Sequence of chain 1.D:
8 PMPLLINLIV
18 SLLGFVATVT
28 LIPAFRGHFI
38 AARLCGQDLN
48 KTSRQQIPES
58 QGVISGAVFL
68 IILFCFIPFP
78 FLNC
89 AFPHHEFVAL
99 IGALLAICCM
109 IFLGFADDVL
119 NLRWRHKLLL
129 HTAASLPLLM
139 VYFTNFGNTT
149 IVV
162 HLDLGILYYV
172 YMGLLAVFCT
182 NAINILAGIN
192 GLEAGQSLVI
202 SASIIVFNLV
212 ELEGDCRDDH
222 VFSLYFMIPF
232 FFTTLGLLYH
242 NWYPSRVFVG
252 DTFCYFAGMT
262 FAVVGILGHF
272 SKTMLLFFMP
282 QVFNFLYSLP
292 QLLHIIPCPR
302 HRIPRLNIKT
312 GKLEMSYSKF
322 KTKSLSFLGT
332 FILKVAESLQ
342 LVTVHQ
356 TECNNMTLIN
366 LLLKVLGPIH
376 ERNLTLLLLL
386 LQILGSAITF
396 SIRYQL

A protein and the small-molecule ligand that binds it are described below.
Small molecule (SMILES): CC(=O)N[C@H]1[C@@H](O[C@@H]2O[C@H](C[C@@H](O)[C@H]3O[C@@H](n4ccc(=O)[nH]c4=O)[C@H](O)[C@@H]3O)[C@H](O)[C@H](O)[C@H]2NC(=O)C=CCCCCCCCCC(C)C)O[C@H](CO)[C@@H](O)[C@@H]1O

Binding-site contacts:
Ligand atom C11 contacts residue ASP252 of chain 1.D at 3.7 Å.
Ligand atom O6 contacts residue ASN185 of chain 1.D at 3.1 Å (h-bond).
Ligand atom O41 contacts residue ILE304 of chain 1.D at 3.2 Å.
Ligand atom C48 contacts residue LEU293 of chain 1.D at 3.6 Å (hydrophobic).
Ligand atom O47 contacts residue ILE186 of chain 1.D at 3.3 Å.
Ligand atom O31 contacts residue GLN44 of chain 1.D at 3.5 Å (h-bond).
Ligand atom C12 contacts residue PHE286 of chain 1.D at 3.7 Å (hydrophobic).
Ligand atom C48 contacts residue TRP122 of chain 1.D at 3.4 Å (hydrophobic).
Ligand atom C2 contacts residue TRP122 of chain 1.D at 3.6 Å (hydrophobic).
Ligand atom O41 contacts residue ARG303 of chain 1.D at 3.7 Å.
Ligand atom N29 contacts residue ASP45 of chain 1.D at 3.6 Å.
Ligand atom O31 contacts residue ASP45 of chain 1.D at 3.4 Å (salt-bridge).
Ligand atom C26 contacts residue GLY189 of chain 1.D at 3.7 Å.
Ligand atom O31 contacts residue LEU46 of chain 1.D at 2.9 Å (h-bond).
Ligand atom C38 contacts residue GLY189 of chain 1.D at 3.4 Å.
Ligand atom O21 contacts residue GLN44 of chain 1.D at 2.8 Å (h-bond).
Ligand atom C38 contacts residue ALA188 of chain 1.D at 3.4 Å (hydrophobic).
Ligand atom O43 contacts residue ARG301 of chain 1.D at 3.6 Å (salt-bridge).
Ligand atom C5 contacts residue ASN185 of chain 1.D at 3.7 Å.
Ligand atom O28 contacts residue GLY189 of chain 1.D at 3.5 Å (h-bond).
Ligand atom O39 contacts residue ILE304 of chain 1.D at 3.3 Å.
Ligand atom C27 contacts residue ASN191 of chain 1.D at 3.6 Å.
Ligand atom O28 contacts residue ILE190 of chain 1.D at 3.3 Å.
Ligand atom O41 contacts residue HIS302 of chain 1.D at 3.3 Å.
Ligand atom C9 contacts residue ASP252 of chain 1.D at 3.5 Å.
Ligand atom C46 contacts residue ARG303 of chain 1.D at 3.7 Å.
Ligand atom O6 contacts residue LYS125 of chain 1.D at 3.5 Å.
Ligand atom O43 contacts residue ARG303 of chain 1.D at 2.8 Å (salt-bridge).
Ligand atom O28 contacts residue ASN191 of chain 1.D at 2.9 Å (h-bond).
Ligand atom N29 contacts residue ASN191 of chain 1.D at 3.6 Å.
Ligand atom O39 contacts residue GLY189 of chain 1.D at 3.1 Å.
Ligand atom C20 contacts residue GLN44 of chain 1.D at 3.8 Å.
Ligand atom O36 contacts residue ASN185 of chain 1.D at 3.6 Å (h-bond).
Ligand atom C27 contacts residue GLY189 of chain 1.D at 3.2 Å.
Ligand atom C4 contacts residue TRP122 of chain 1.D at 3.6 Å (hydrophobic).
Ligand atom O10 contacts residue ASP252 of chain 1.D at 3.3 Å (salt-bridge).
Ligand atom N29 contacts residue PHE249 of chain 1.D at 3.7 Å.
Ligand atom O43 contacts residue HIS302 of chain 1.D at 3.6 Å.
Ligand atom O47 contacts residue ARG303 of chain 1.D at 2.9 Å (salt-bridge).
Ligand atom N29 contacts residue GLY189 of chain 1.D at 3.3 Å (h-bond).